The protein below binds the small molecule below.
Small molecule (SMILES): CC(=O)N[C@H]1[C@H](O[C@H]2[C@H](O)[C@@H](NC(C)=O)CO[C@@H]2CO)O[C@H](CO)[C@@H](O)[C@@H]1O

Binding-site contacts:
Ligand atom C1 contacts residue ASN82 of chain 1.A at 1.5 Å.
Ligand atom C8 contacts residue ASN82 of chain 1.A at 4.4 Å.
Ligand atom C2 contacts residue ASN82 of chain 1.A at 2.5 Å.
Ligand atom N2 contacts residue ASN82 of chain 1.A at 3.0 Å (h-bond).
Ligand atom C7 contacts residue ASN82 of chain 1.A at 3.3 Å.
Ligand atom C4 contacts residue ASN82 of chain 1.A at 4.3 Å.
Ligand atom O6 contacts residue ARG640 of chain 1.A at 4.3 Å.
Ligand atom C3 contacts residue ASN82 of chain 1.A at 3.8 Å.
Ligand atom O5 contacts residue ASN82 of chain 1.A at 2.4 Å (h-bond).
Ligand atom C5 contacts residue ASN82 of chain 1.A at 3.7 Å.
Ligand atom O7 contacts residue ASN82 of chain 1.A at 3.2 Å (h-bond).

Sequence of chain 1.A:
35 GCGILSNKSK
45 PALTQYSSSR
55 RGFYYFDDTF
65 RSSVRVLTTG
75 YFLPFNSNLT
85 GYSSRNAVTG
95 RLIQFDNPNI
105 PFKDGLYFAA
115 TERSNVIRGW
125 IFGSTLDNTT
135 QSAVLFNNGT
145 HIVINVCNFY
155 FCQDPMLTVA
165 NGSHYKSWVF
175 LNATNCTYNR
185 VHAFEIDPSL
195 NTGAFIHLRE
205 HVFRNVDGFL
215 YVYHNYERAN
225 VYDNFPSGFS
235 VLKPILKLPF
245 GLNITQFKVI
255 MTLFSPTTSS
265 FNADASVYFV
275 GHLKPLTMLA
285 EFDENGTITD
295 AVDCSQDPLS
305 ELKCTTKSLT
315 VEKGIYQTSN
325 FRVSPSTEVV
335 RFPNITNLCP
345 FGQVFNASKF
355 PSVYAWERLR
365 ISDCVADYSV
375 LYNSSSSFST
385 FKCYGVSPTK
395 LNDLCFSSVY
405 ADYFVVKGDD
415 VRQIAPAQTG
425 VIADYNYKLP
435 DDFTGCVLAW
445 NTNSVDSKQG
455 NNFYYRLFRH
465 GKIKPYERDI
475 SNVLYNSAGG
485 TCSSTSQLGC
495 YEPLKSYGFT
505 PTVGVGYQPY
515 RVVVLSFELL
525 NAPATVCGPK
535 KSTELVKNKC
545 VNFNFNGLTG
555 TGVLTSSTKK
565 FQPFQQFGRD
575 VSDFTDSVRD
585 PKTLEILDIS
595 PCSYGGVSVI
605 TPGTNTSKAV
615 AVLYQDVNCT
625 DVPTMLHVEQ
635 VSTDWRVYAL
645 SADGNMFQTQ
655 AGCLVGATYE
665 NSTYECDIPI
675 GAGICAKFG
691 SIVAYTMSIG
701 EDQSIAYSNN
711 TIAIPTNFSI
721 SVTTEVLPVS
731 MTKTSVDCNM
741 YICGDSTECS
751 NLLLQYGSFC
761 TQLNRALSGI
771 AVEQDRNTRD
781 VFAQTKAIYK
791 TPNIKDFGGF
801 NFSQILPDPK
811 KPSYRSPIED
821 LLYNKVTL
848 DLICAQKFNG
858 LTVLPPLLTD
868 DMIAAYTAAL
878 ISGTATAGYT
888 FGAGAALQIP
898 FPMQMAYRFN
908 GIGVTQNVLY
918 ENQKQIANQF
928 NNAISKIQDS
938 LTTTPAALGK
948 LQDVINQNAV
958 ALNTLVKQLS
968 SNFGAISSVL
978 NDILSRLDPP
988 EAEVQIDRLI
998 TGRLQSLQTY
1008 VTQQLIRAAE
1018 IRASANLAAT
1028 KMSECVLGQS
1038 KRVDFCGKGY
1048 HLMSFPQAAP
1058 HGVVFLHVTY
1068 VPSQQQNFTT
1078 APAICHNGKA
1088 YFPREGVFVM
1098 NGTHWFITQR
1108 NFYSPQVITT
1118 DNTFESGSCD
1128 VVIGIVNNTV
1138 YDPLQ